A protein and the small-molecule ligand that binds it are described below.
Small molecule (SMILES): O=Cc1cc(Cc2ccccc2Cl)cc([N+](=O)[O-])c1O

Binding-site contacts:
Ligand atom NAR contacts residue 4P81 of chain 1.C at 3.4 Å.
Ligand atom CAF contacts residue 4P81 of chain 1.C at 3.6 Å.
Ligand atom OAT contacts residue GLU104 of chain 1.A at 2.7 Å (salt-bridge).
Ligand atom CAL contacts residue 4P81 of chain 1.C at 3.5 Å.
Ligand atom CAB contacts residue 4P81 of chain 1.C at 3.7 Å.
Ligand atom CAO contacts residue 4P81 of chain 1.C at 3.7 Å.
Ligand atom CAL contacts residue HIS46 of chain 1.A at 3.5 Å.
Ligand atom CLG contacts residue THR25 of chain 1.A at 3.6 Å.
Ligand atom CAM contacts residue 4P81 of chain 1.C at 3.7 Å.
Ligand atom OAS contacts residue TYR115 of chain 1.A at 2.7 Å (h-bond).
Ligand atom CAN contacts residue 4P81 of chain 1.C at 3.6 Å.
Ligand atom CAI contacts residue HIS46 of chain 1.A at 3.6 Å.
Ligand atom OAT contacts residue ILE105 of chain 1.A at 3.5 Å (h-bond).
Ligand atom OAT contacts residue HIS46 of chain 1.A at 3.6 Å.
Ligand atom OAQ contacts residue TYR115 of chain 1.A at 3.3 Å (h-bond).
Ligand atom CAF contacts residue TYR29 of chain 1.A at 3.6 Å (hydrophobic).
Ligand atom CAJ contacts residue 4P81 of chain 1.C at 3.5 Å.
Ligand atom OAP contacts residue 4P81 of chain 1.C at 3.7 Å.
Ligand atom CAC contacts residue GLU65 of chain 1.A at 3.7 Å.
Ligand atom CAH contacts residue GLU65 of chain 1.A at 3.4 Å.
Ligand atom OAQ contacts residue 4P81 of chain 1.C at 3.5 Å.
Ligand atom OAS contacts residue 4P81 of chain 1.C at 3.5 Å.
Ligand atom OAT contacts residue 4P81 of chain 1.C at 3.7 Å.
Ligand atom OAS contacts residue LYS119 of chain 1.A at 2.3 Å (salt-bridge).
Ligand atom CAD contacts residue MN1 of chain 1.D at 3.5 Å.
Ligand atom NAR contacts residue HIS46 of chain 1.A at 3.6 Å.
Ligand atom OAP contacts residue ALA42 of chain 1.A at 3.8 Å.
Ligand atom CAH contacts residue HIS46 of chain 1.A at 3.8 Å.
Ligand atom CAJ contacts residue HIS46 of chain 1.A at 3.5 Å.
Ligand atom CAE contacts residue TYR29 of chain 1.A at 3.2 Å (hydrophobic).
Ligand atom CAC contacts residue 4P81 of chain 1.C at 3.6 Å.
Ligand atom OAT contacts residue LYS119 of chain 1.A at 3.0 Å (salt-bridge).
Ligand atom CAN contacts residue HIS46 of chain 1.A at 3.8 Å.
Ligand atom CAA contacts residue 4P81 of chain 1.C at 3.7 Å.
Ligand atom CLG contacts residue ILE43 of chain 1.A at 3.8 Å.
Ligand atom NAR contacts residue LYS119 of chain 1.A at 3.0 Å (salt-bridge).
Ligand atom CAD contacts residue 4P81 of chain 1.C at 3.5 Å.
Ligand atom CAE contacts residue 4P81 of chain 1.C at 3.5 Å.
Ligand atom CLG contacts residue 4P81 of chain 1.C at 3.6 Å.
Ligand atom CAC contacts residue MN1 of chain 1.D at 2.9 Å.

Sequence of chain 1.A:
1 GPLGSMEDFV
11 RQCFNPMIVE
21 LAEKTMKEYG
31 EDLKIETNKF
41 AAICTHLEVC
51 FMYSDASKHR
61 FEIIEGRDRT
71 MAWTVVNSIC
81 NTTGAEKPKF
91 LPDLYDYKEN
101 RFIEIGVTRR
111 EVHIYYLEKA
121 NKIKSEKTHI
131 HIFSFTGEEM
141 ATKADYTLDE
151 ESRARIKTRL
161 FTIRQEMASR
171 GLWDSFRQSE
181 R